Sequence of chain 27.F:
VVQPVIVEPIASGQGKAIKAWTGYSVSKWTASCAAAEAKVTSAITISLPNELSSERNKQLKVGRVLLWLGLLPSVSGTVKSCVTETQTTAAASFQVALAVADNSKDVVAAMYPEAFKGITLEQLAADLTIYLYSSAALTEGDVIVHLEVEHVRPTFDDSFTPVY

A small-molecule ligand and the protein it binds are described below.
Small molecule (SMILES): Nc1ncnc2c1ncn2[C@@H]1O[C@H]([C@@H]2O[C@@H]3[C@H](O[P](=O)(O)O2)[C@@H](CO[P](=O)(O)O[C@H]2[C@@H](O)[C@H](n4cnc5c(N)ncnc54)O[C@@H]2COP(=O)=O)O[C@H]3n2ccc(=O)[nH]c2=O)[C@@H](O[P](=O)(O)OC[C@H]2O[C@@H](n3ccc(=O)[nH]c3=O)[C@H](O)[C@@H]2O)[C@H]1O

Binding-site contacts:
Ligand atom C8 contacts residue LYS143 of chain 27.F at 2.7 Å.
Ligand atom C4 contacts residue TRP47 of chain 27.F at 3.3 Å (hydrophobic).
Ligand atom C1' contacts residue GLU140 of chain 27.F at 2.7 Å.
Ligand atom C5' contacts residue ARG90 of chain 27.F at 4.3 Å.
Ligand atom C2' contacts residue LYS143 of chain 27.F at 3.7 Å.
Ligand atom N1 contacts residue TRP47 of chain 27.F at 3.7 Å.
Ligand atom N9 contacts residue TRP47 of chain 27.F at 3.3 Å.
Ligand atom C1' contacts residue LYS143 of chain 27.F at 3.2 Å.
Ligand atom O2' contacts residue GLU140 of chain 27.F at 2.3 Å (salt-bridge).
Ligand atom C5 contacts residue TRP47 of chain 27.F at 3.8 Å (hydrophobic).
Ligand atom C8 contacts residue TRP47 of chain 27.F at 3.6 Å (hydrophobic).
Ligand atom N9 contacts residue GLU140 of chain 27.F at 4.1 Å.
Ligand atom O4' contacts residue TRP47 of chain 27.F at 3.4 Å.
Ligand atom C2' contacts residue GLU140 of chain 27.F at 3.0 Å.
Ligand atom O2' contacts residue LYS143 of chain 27.F at 3.8 Å.
Ligand atom N9 contacts residue LYS143 of chain 27.F at 3.2 Å (salt-bridge).
Ligand atom C3' contacts residue GLU140 of chain 27.F at 3.8 Å.
Ligand atom O4' contacts residue LYS143 of chain 27.F at 4.2 Å.
Ligand atom N3 contacts residue TRP47 of chain 27.F at 3.4 Å.
Ligand atom N7 contacts residue LYS143 of chain 27.F at 3.8 Å.
Ligand atom N6 contacts residue TRP47 of chain 27.F at 4.2 Å.
Ligand atom C2 contacts residue TRP47 of chain 27.F at 3.4 Å (hydrophobic).
Ligand atom C4' contacts residue GLU140 of chain 27.F at 3.4 Å.
Ligand atom O3' contacts residue GLU140 of chain 27.F at 4.4 Å.
Ligand atom C1' contacts residue TRP47 of chain 27.F at 3.7 Å (hydrophobic).
Ligand atom N7 contacts residue TRP47 of chain 27.F at 3.6 Å.
Ligand atom O4' contacts residue GLU140 of chain 27.F at 3.0 Å (salt-bridge).
Ligand atom O4' contacts residue LYS143 of chain 27.F at 4.4 Å.
Ligand atom C6 contacts residue TRP47 of chain 27.F at 3.7 Å (hydrophobic).